Sequence of chain 1.B:
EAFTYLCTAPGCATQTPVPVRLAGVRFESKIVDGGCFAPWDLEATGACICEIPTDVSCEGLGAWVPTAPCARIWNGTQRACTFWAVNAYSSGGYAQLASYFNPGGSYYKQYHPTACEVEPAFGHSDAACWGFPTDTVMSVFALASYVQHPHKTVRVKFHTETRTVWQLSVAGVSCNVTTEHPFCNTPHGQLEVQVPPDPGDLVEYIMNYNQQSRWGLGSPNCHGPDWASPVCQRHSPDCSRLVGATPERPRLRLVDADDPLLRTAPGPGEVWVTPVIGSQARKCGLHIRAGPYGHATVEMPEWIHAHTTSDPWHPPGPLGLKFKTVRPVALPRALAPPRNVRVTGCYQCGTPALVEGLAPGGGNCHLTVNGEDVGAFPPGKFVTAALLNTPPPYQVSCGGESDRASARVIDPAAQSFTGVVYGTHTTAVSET

Binding-site contacts:
Ligand atom C6 contacts residue GLN168 of chain 1.B at 3.9 Å.
Ligand atom O5 contacts residue ASN177 of chain 1.B at 2.4 Å (h-bond).
Ligand atom O7 contacts residue ASN177 of chain 1.B at 3.7 Å.
Ligand atom C2 contacts residue SER175 of chain 1.B at 3.7 Å.
Ligand atom C3 contacts residue ASN177 of chain 1.B at 3.8 Å.
Ligand atom C7 contacts residue ASN177 of chain 1.B at 3.5 Å.
Ligand atom C2 contacts residue ASN177 of chain 1.B at 2.5 Å.
Ligand atom C1 contacts residue SER175 of chain 1.B at 3.7 Å.
Ligand atom N2 contacts residue SER175 of chain 1.B at 3.1 Å (h-bond).
Ligand atom C1 contacts residue ASN177 of chain 1.B at 1.4 Å.
Ligand atom C5 contacts residue ASN177 of chain 1.B at 3.7 Å.
Ligand atom C7 contacts residue SER175 of chain 1.B at 4.1 Å.
Ligand atom C4 contacts residue ASN177 of chain 1.B at 4.2 Å.
Ligand atom N2 contacts residue ASN177 of chain 1.B at 2.9 Å (h-bond).
Ligand atom O5 contacts residue GLN168 of chain 1.B at 3.9 Å.
Ligand atom C8 contacts residue SER175 of chain 1.B at 3.4 Å.
Ligand atom C3 contacts residue SER175 of chain 1.B at 3.9 Å.
Ligand atom C5 contacts residue GLN168 of chain 1.B at 4.2 Å.

This protein binds this small molecule.
Small molecule (SMILES): CC(=O)N[C@@H]1[C@@H](O)[C@H](O)[C@@H](CO)O[C@H]1O